Binding-site contacts:
Ligand atom N1 contacts residue GLY422 of chain 37.A at 3.0 Å (h-bond).
Ligand atom OP2 contacts residue ASP409 of chain 47.A at 3.2 Å (salt-bridge).
Ligand atom C2' contacts residue HIS413 of chain 37.A at 3.8 Å.
Ligand atom C2' contacts residue PRO203 of chain 37.A at 3.3 Å (hydrophobic).
Ligand atom C2' contacts residue PRO414 of chain 37.A at 3.8 Å (hydrophobic).
Ligand atom C4 contacts residue PRO203 of chain 37.A at 4.2 Å (hydrophobic).
Ligand atom C6 contacts residue GLY422 of chain 37.A at 3.8 Å.
Ligand atom N1 contacts residue VAL202 of chain 37.A at 3.6 Å.
Ligand atom C6 contacts residue VAL202 of chain 37.A at 4.2 Å (hydrophobic).
Ligand atom N6 contacts residue GLY420 of chain 37.A at 3.7 Å.
Ligand atom C4 contacts residue ASP201 of chain 37.A at 3.7 Å.
Ligand atom C2 contacts residue PRO203 of chain 37.A at 3.9 Å (hydrophobic).
Ligand atom N3 contacts residue PRO414 of chain 37.A at 4.2 Å.
Ligand atom C4 contacts residue VAL202 of chain 37.A at 3.7 Å (hydrophobic).
Ligand atom C1' contacts residue PRO203 of chain 37.A at 4.1 Å (hydrophobic).
Ligand atom N7 contacts residue ASN392 of chain 37.A at 4.2 Å.
Ligand atom C5 contacts residue VAL202 of chain 37.A at 3.6 Å (hydrophobic).
Ligand atom N4 contacts residue VAL202 of chain 37.A at 2.9 Å (h-bond).
Ligand atom N1 contacts residue PRO203 of chain 37.A at 3.8 Å.
Ligand atom N7 contacts residue HIS413 of chain 37.A at 4.1 Å.
Ligand atom N6 contacts residue PHE421 of chain 37.A at 3.9 Å.
Ligand atom C5 contacts residue ASP201 of chain 37.A at 4.1 Å.
Ligand atom C8 contacts residue HIS413 of chain 37.A at 3.8 Å.
Ligand atom N7 contacts residue PRO203 of chain 37.A at 4.2 Å.
Ligand atom N7 contacts residue SER415 of chain 37.A at 4.0 Å.
Ligand atom C5 contacts residue SER415 of chain 37.A at 4.1 Å.
Ligand atom C6 contacts residue SER415 of chain 37.A at 4.1 Å.
Ligand atom C2 contacts residue VAL202 of chain 37.A at 4.2 Å (hydrophobic).
Ligand atom N4 contacts residue ASP201 of chain 37.A at 2.5 Å.
Ligand atom C6 contacts residue PRO203 of chain 37.A at 4.0 Å (hydrophobic).
Ligand atom C5 contacts residue PRO203 of chain 37.A at 4.0 Å (hydrophobic).
Ligand atom N6 contacts residue GLY422 of chain 37.A at 3.4 Å (h-bond).
Ligand atom N6 contacts residue SER415 of chain 37.A at 3.6 Å.
Ligand atom N1 contacts residue PRO203 of chain 37.A at 4.2 Å.
Ligand atom C5 contacts residue ARG91 of chain 37.A at 4.1 Å.
Ligand atom C5 contacts residue PRO203 of chain 37.A at 3.9 Å (hydrophobic).
Ligand atom C4 contacts residue PRO203 of chain 37.A at 4.1 Å (hydrophobic).
Ligand atom C2 contacts residue GLY422 of chain 37.A at 3.3 Å.
Ligand atom N3 contacts residue ASP201 of chain 37.A at 4.1 Å.
Ligand atom C6 contacts residue PRO203 of chain 37.A at 4.0 Å (hydrophobic).

Sequence of chain 47.A:
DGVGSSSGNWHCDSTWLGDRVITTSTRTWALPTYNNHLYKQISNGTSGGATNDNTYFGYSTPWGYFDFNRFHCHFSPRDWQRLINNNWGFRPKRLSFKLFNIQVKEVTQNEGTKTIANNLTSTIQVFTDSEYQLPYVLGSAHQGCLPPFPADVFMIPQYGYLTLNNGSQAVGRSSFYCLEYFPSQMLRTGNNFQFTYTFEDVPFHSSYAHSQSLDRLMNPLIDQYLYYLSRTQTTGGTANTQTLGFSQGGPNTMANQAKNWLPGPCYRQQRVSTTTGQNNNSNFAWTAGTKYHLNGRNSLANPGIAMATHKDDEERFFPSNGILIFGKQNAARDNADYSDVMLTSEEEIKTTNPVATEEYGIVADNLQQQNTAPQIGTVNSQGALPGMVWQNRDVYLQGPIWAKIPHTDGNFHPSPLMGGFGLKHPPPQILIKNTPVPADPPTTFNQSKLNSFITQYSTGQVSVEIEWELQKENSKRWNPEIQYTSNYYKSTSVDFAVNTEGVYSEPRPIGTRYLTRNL

Sequence of chain 37.A:
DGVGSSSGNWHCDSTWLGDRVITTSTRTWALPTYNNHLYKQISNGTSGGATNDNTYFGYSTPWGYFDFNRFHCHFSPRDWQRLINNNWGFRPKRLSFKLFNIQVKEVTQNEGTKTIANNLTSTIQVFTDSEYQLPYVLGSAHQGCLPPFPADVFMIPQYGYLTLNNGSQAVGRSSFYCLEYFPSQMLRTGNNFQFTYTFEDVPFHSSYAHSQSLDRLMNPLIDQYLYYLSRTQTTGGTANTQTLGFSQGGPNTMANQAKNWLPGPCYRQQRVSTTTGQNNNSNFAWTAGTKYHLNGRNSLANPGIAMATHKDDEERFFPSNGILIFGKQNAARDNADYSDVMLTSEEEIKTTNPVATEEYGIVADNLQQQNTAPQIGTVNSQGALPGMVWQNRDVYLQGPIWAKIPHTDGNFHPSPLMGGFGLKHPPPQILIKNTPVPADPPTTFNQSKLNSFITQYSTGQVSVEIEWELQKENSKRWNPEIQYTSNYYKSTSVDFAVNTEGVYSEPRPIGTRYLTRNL

This small molecule binds to this protein.
Small molecule (SMILES): Nc1ccn([C@H]2C[C@H](O[P](=O)(O)OC[C@H]3O[C@@H](n4cnc5c(N)ncnc54)C[C@@H]3O)[C@@H](COP(=O)(O)O)O2)c(=O)n1